The small molecule below binds the protein below.
Small molecule (SMILES): CC(=O)N[C@@H]1[C@@H](O)[C@H](O)[C@@H](CO)O[C@H]1O

Binding-site contacts:
Ligand atom O5 contacts residue ASN111 of chain 1.A at 2.6 Å (h-bond).
Ligand atom C8 contacts residue ASN111 of chain 1.A at 4.3 Å.
Ligand atom C4 contacts residue ASN111 of chain 1.A at 3.2 Å.
Ligand atom N2 contacts residue ASN111 of chain 1.A at 3.4 Å (h-bond).
Ligand atom C1 contacts residue ASN111 of chain 1.A at 1.4 Å.
Ligand atom O3 contacts residue ASN111 of chain 1.A at 4.2 Å.
Ligand atom C7 contacts residue ASN111 of chain 1.A at 4.2 Å.
Ligand atom C2 contacts residue ASN111 of chain 1.A at 2.3 Å.
Ligand atom C5 contacts residue ASN111 of chain 1.A at 3.1 Å.
Ligand atom C3 contacts residue ASN111 of chain 1.A at 3.3 Å.
Ligand atom C6 contacts residue ASN111 of chain 1.A at 3.2 Å.

Sequence of chain 1.A:
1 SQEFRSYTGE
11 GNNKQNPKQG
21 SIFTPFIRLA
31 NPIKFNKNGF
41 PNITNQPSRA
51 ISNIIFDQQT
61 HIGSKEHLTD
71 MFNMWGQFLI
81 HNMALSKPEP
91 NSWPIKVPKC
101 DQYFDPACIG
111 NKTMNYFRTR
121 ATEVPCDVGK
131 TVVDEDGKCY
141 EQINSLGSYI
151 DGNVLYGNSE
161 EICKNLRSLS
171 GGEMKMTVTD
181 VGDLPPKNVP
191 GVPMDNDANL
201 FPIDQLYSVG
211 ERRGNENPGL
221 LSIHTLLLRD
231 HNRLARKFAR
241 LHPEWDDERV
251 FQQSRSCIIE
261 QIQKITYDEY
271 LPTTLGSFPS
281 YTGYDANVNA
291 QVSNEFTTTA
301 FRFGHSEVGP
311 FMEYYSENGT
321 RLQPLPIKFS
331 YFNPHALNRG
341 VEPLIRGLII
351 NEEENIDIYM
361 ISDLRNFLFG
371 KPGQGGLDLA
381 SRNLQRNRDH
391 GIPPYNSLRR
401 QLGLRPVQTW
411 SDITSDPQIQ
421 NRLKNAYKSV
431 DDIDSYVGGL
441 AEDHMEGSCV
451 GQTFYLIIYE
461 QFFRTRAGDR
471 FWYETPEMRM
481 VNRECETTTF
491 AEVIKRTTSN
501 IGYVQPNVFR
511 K